This protein binds this small molecule.
Small molecule (SMILES): O=C(O)[C@@H]1CCCN1

Sequence of chain 1.A:
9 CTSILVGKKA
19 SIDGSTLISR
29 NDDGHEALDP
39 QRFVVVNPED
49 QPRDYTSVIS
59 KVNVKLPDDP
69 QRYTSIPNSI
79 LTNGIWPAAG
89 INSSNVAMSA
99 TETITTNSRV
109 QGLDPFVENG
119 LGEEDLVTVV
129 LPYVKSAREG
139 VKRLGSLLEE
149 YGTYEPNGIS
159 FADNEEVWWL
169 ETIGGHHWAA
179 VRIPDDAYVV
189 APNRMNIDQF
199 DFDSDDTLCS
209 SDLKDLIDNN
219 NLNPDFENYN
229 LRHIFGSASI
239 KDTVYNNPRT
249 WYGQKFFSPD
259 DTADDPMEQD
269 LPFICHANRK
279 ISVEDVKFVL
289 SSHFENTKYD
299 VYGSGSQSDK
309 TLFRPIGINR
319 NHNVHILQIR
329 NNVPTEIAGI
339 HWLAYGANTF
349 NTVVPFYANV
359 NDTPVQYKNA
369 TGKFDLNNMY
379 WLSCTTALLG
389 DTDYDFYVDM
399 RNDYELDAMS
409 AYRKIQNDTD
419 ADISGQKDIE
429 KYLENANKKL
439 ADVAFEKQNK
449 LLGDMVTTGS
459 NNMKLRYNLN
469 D

Binding-site contacts:
Ligand atom CD contacts residue ALA1 of chain 1.O at 2.6 Å (hydrophobic).
Ligand atom OXT contacts residue ARG318 of chain 1.A at 4.5 Å.
Ligand atom N contacts residue CYS9 of chain 1.A at 4.4 Å.
Ligand atom CA contacts residue ALA1 of chain 1.O at 2.4 Å (hydrophobic).
Ligand atom N contacts residue ASN191 of chain 1.A at 4.4 Å.
Ligand atom CG contacts residue ALA1 of chain 1.O at 3.7 Å (hydrophobic).
Ligand atom CB contacts residue ALA1 of chain 1.O at 3.5 Å (hydrophobic).
Ligand atom C contacts residue ARG318 of chain 1.A at 4.1 Å.
Ligand atom O contacts residue ALA1 of chain 1.O at 3.6 Å.
Ligand atom O contacts residue CYS9 of chain 1.A at 3.0 Å (h-bond).
Ligand atom OXT contacts residue ARG312 of chain 1.A at 4.4 Å.
Ligand atom O contacts residue TYR243 of chain 1.A at 3.5 Å (h-bond).
Ligand atom O contacts residue ARG318 of chain 1.A at 3.5 Å (salt-bridge).
Ligand atom CA contacts residue ASN191 of chain 1.A at 3.9 Å.
Ligand atom C contacts residue CYS9 of chain 1.A at 3.7 Å (hydrophobic).
Ligand atom CG contacts residue GLY32 of chain 1.A at 4.3 Å.
Ligand atom CA contacts residue THR101 of chain 1.A at 4.0 Å.
Ligand atom OXT contacts residue ALA1 of chain 1.O at 4.2 Å.
Ligand atom O contacts residue ARG312 of chain 1.A at 3.1 Å (salt-bridge).
Ligand atom CD contacts residue GLY32 of chain 1.A at 4.4 Å.
Ligand atom C contacts residue ALA1 of chain 1.O at 3.3 Å (hydrophobic).
Ligand atom O contacts residue ASP31 of chain 1.A at 4.2 Å.
Ligand atom O contacts residue ASN191 of chain 1.A at 3.5 Å (h-bond).
Ligand atom N contacts residue ASP31 of chain 1.A at 4.0 Å.
Ligand atom CG contacts residue ARG318 of chain 1.A at 4.0 Å.
Ligand atom C contacts residue TYR243 of chain 1.A at 3.4 Å (hydrophobic).
Ligand atom OXT contacts residue TYR243 of chain 1.A at 2.5 Å (h-bond).
Ligand atom C contacts residue ASN191 of chain 1.A at 3.5 Å.
Ligand atom OXT contacts residue ASN191 of chain 1.A at 3.2 Å (h-bond).
Ligand atom N contacts residue ALA1 of chain 1.O at 1.4 Å.
Ligand atom CG contacts residue ASP31 of chain 1.A at 4.5 Å.
Ligand atom N contacts residue THR101 of chain 1.A at 3.7 Å.
Ligand atom C contacts residue ARG312 of chain 1.A at 4.2 Å.
Ligand atom OXT contacts residue CYS9 of chain 1.A at 4.4 Å.
Ligand atom CD contacts residue ASP31 of chain 1.A at 3.3 Å.